A small-molecule ligand and the protein it binds are described below.
Small molecule (SMILES): CC(C)(NC(=O)C(=O)O)C(=O)O

Binding-site contacts:
Ligand atom O06 contacts residue HIS396 of chain 1.A at 3.5 Å.
Ligand atom O09 contacts residue MN1 of chain 1.C at 2.1 Å.
Ligand atom C05 contacts residue MN1 of chain 1.C at 2.8 Å.
Ligand atom C03 contacts residue VAL398 of chain 1.A at 3.7 Å (hydrophobic).
Ligand atom CB contacts residue TRP296 of chain 1.A at 3.4 Å (hydrophobic).
Ligand atom O09 contacts residue PHE390 of chain 1.A at 4.0 Å.
Ligand atom C07 contacts residue ARG359 of chain 1.A at 3.6 Å.
Ligand atom C contacts residue MET341 of chain 1.A at 4.0 Å (hydrophobic).
Ligand atom C07 contacts residue MN1 of chain 1.C at 2.8 Å.
Ligand atom O09 contacts residue HIS396 of chain 1.A at 3.1 Å (h-bond).
Ligand atom O08 contacts residue HIS361 of chain 1.A at 3.1 Å (h-bond).
Ligand atom O08 contacts residue PHE390 of chain 1.A at 4.0 Å.
Ligand atom C03 contacts residue TRP382 of chain 1.A at 3.6 Å (hydrophobic).
Ligand atom N contacts residue HIS361 of chain 1.A at 3.6 Å.
Ligand atom C contacts residue SER339 of chain 1.A at 3.5 Å.
Ligand atom C03 contacts residue ARG406 of chain 1.A at 3.7 Å.
Ligand atom O08 contacts residue ARG359 of chain 1.A at 3.2 Å.
Ligand atom C contacts residue ARG406 of chain 1.A at 3.7 Å.
Ligand atom OXT contacts residue SER339 of chain 1.A at 2.8 Å (h-bond).
Ligand atom O06 contacts residue HIS350 of chain 1.A at 3.8 Å.
Ligand atom O09 contacts residue ARG359 of chain 1.A at 3.2 Å (salt-bridge).
Ligand atom O contacts residue MET341 of chain 1.A at 3.2 Å.
Ligand atom O contacts residue SER339 of chain 1.A at 3.2 Å (h-bond).
Ligand atom OXT contacts residue ILE410 of chain 1.A at 3.4 Å.
Ligand atom C07 contacts residue PHE390 of chain 1.A at 3.9 Å (hydrophobic).
Ligand atom C03 contacts residue HIS361 of chain 1.A at 3.6 Å.
Ligand atom C contacts residue TRP296 of chain 1.A at 3.9 Å (hydrophobic).
Ligand atom O06 contacts residue MN1 of chain 1.C at 2.2 Å.
Ligand atom O contacts residue ILE408 of chain 1.A at 3.9 Å.
Ligand atom OXT contacts residue TRP296 of chain 1.A at 3.7 Å.
Ligand atom O08 contacts residue MN1 of chain 1.C at 4.0 Å.
Ligand atom CB contacts residue VAL398 of chain 1.A at 3.7 Å (hydrophobic).
Ligand atom O08 contacts residue ILE410 of chain 1.A at 3.7 Å.
Ligand atom OXT contacts residue ILE408 of chain 1.A at 3.8 Å.
Ligand atom C07 contacts residue HIS396 of chain 1.A at 3.9 Å.
Ligand atom O contacts residue ARG406 of chain 1.A at 2.7 Å (salt-bridge).
Ligand atom O contacts residue TRP296 of chain 1.A at 3.9 Å.
Ligand atom CB contacts residue MET341 of chain 1.A at 3.6 Å (hydrophobic).
Ligand atom C03 contacts residue ILE408 of chain 1.A at 4.0 Å (hydrophobic).
Ligand atom C contacts residue ILE408 of chain 1.A at 3.9 Å (hydrophobic).

Sequence of chain 1.B:
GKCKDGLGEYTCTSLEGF

Sequence of chain 1.A:
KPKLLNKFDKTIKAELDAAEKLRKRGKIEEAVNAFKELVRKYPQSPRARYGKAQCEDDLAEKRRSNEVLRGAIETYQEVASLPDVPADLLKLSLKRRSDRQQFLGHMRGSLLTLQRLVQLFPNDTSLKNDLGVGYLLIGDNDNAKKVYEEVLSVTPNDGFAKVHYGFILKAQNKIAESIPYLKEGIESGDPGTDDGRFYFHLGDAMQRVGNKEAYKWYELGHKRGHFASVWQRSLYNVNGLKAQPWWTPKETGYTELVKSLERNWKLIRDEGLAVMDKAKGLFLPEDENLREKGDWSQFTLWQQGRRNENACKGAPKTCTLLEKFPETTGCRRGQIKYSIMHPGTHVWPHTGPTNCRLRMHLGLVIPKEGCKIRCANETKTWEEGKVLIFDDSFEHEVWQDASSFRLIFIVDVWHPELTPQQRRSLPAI